The small molecule below binds the protein below.
Small molecule (SMILES): CC(=O)N[C@H]1[C@H](O[C@H]2[C@H](O)[C@@H](NC(C)=O)CO[C@@H]2CO)O[C@H](CO)[C@@H](O)[C@@H]1O

Sequence of chain 2.A:
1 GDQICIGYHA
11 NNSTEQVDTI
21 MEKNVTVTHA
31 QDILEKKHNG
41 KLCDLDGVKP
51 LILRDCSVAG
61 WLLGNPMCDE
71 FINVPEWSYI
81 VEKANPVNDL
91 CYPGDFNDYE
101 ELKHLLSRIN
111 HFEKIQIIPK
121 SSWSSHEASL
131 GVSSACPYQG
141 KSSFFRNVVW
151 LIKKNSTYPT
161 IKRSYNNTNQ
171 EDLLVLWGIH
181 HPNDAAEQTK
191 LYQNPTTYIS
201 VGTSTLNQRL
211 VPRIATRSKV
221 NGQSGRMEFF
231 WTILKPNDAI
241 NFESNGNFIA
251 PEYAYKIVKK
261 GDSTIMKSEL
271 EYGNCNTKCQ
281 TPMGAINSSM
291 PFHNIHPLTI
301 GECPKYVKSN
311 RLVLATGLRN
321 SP

Sequence of chain 2.C:
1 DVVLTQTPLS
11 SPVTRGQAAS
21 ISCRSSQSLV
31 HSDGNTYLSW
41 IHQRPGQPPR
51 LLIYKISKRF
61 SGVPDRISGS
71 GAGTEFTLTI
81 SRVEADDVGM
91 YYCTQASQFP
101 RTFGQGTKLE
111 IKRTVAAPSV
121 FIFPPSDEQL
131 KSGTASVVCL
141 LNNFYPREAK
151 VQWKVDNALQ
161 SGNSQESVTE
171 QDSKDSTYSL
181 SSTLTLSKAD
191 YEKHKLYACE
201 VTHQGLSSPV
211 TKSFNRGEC

Sequence of chain 2.D:
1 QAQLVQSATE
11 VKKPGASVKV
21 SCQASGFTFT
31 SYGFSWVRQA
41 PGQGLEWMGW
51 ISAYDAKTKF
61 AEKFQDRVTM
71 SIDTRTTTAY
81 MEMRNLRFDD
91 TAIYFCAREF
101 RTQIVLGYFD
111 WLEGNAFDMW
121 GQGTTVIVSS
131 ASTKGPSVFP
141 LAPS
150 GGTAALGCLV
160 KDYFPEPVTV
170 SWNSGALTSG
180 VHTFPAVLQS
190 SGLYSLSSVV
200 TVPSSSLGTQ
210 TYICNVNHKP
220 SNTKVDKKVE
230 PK

Binding-site contacts:
Ligand atom O5 contacts residue ASP1 of chain 2.C at 3.9 Å.
Ligand atom C3 contacts residue ASN287 of chain 2.A at 3.8 Å.
Ligand atom O4 contacts residue ASN276 of chain 2.A at 2.9 Å (h-bond).
Ligand atom C8 contacts residue ASN287 of chain 2.A at 4.3 Å.
Ligand atom C1 contacts residue ASN287 of chain 2.A at 1.4 Å.
Ligand atom O6 contacts residue THR277 of chain 2.A at 4.1 Å.
Ligand atom N2 contacts residue ASN287 of chain 2.A at 2.8 Å (h-bond).
Ligand atom O7 contacts residue GLN27 of chain 2.C at 2.7 Å (h-bond).
Ligand atom C2 contacts residue ASN287 of chain 2.A at 2.5 Å.
Ligand atom N2 contacts residue ASP1 of chain 2.C at 3.8 Å.
Ligand atom O4 contacts residue ASP1 of chain 2.C at 4.3 Å.
Ligand atom C3 contacts residue ASP1 of chain 2.C at 3.2 Å.
Ligand atom O5 contacts residue ASN287 of chain 2.A at 2.5 Å (h-bond).
Ligand atom C7 contacts residue ASP1 of chain 2.C at 4.5 Å.
Ligand atom C6 contacts residue ASN276 of chain 2.A at 3.7 Å.
Ligand atom O3 contacts residue ASP1 of chain 2.C at 2.6 Å (salt-bridge).
Ligand atom C4 contacts residue ASN287 of chain 2.A at 4.3 Å.
Ligand atom C2 contacts residue ASP1 of chain 2.C at 3.4 Å.
Ligand atom O5 contacts residue THR277 of chain 2.A at 4.2 Å.
Ligand atom O7 contacts residue ASN287 of chain 2.A at 3.6 Å (h-bond).
Ligand atom C3 contacts residue ASN276 of chain 2.A at 3.6 Å.
Ligand atom N2 contacts residue ASN276 of chain 2.A at 3.8 Å.
Ligand atom C7 contacts residue GLN27 of chain 2.C at 3.5 Å.
Ligand atom C1 contacts residue ASN276 of chain 2.A at 3.0 Å.
Ligand atom C5 contacts residue ASN276 of chain 2.A at 3.4 Å.
Ligand atom C2 contacts residue ASN276 of chain 2.A at 3.6 Å.
Ligand atom C5 contacts residue ASN287 of chain 2.A at 3.7 Å.
Ligand atom O6 contacts residue ASN287 of chain 2.A at 4.5 Å.
Ligand atom C1 contacts residue ASP1 of chain 2.C at 3.6 Å.
Ligand atom O5 contacts residue ASN276 of chain 2.A at 3.4 Å (h-bond).
Ligand atom C4 contacts residue ASN276 of chain 2.A at 3.8 Å.
Ligand atom C5 contacts residue THR277 of chain 2.A at 4.4 Å.
Ligand atom O6 contacts residue ASN276 of chain 2.A at 4.0 Å.
Ligand atom C8 contacts residue ASN276 of chain 2.A at 3.9 Å.
Ligand atom O6 contacts residue LYS278 of chain 2.A at 3.7 Å.
Ligand atom O7 contacts residue ASP1 of chain 2.C at 4.1 Å.
Ligand atom C8 contacts residue GLN27 of chain 2.C at 3.8 Å.
Ligand atom O7 contacts residue GLU62 of chain 2.D at 4.4 Å.
Ligand atom C4 contacts residue ASP1 of chain 2.C at 3.5 Å.
Ligand atom C7 contacts residue ASN287 of chain 2.A at 3.3 Å.